This protein binds this small molecule.
Small molecule (SMILES): OCCCO

Binding-site contacts:
Ligand atom O1 contacts residue NAD1 of chain 2.D at 3.6 Å.
Ligand atom C1 contacts residue TYR11 of chain 2.A at 3.5 Å (hydrophobic).
Ligand atom O1 contacts residue TYR11 of chain 2.A at 4.4 Å.
Ligand atom O3 contacts residue ASN35 of chain 2.A at 2.5 Å (h-bond).
Ligand atom C3 contacts residue PRO193 of chain 2.A at 3.5 Å (hydrophobic).
Ligand atom C2 contacts residue ASN35 of chain 2.A at 4.1 Å.
Ligand atom C1 contacts residue ASN35 of chain 2.A at 3.8 Å.
Ligand atom O3 contacts residue LYS84 of chain 2.A at 3.8 Å.
Ligand atom O1 contacts residue PRO193 of chain 2.A at 4.1 Å.
Ligand atom O1 contacts residue ASP192 of chain 2.A at 3.6 Å.
Ligand atom O3 contacts residue PRO193 of chain 2.A at 4.3 Å.
Ligand atom C1 contacts residue ASP192 of chain 2.A at 4.4 Å.
Ligand atom O1 contacts residue GLU191 of chain 2.A at 4.5 Å.
Ligand atom C3 contacts residue ASN35 of chain 2.A at 3.6 Å.
Ligand atom C1 contacts residue NAD1 of chain 2.D at 3.0 Å.
Ligand atom C1 contacts residue GLU191 of chain 2.A at 4.1 Å.
Ligand atom C2 contacts residue LYS84 of chain 2.A at 3.0 Å.
Ligand atom C1 contacts residue LYS84 of chain 2.A at 3.5 Å.
Ligand atom C2 contacts residue GLU191 of chain 2.A at 3.6 Å.
Ligand atom C2 contacts residue NAD1 of chain 2.D at 4.2 Å.
Ligand atom O1 contacts residue ASN35 of chain 2.A at 3.7 Å.
Ligand atom O3 contacts residue NAD1 of chain 2.D at 4.5 Å.
Ligand atom C3 contacts residue GLU191 of chain 2.A at 4.5 Å.
Ligand atom C3 contacts residue LYS84 of chain 2.A at 4.0 Å.
Ligand atom C3 contacts residue ASP192 of chain 2.A at 4.2 Å.

Sequence of chain 2.A:
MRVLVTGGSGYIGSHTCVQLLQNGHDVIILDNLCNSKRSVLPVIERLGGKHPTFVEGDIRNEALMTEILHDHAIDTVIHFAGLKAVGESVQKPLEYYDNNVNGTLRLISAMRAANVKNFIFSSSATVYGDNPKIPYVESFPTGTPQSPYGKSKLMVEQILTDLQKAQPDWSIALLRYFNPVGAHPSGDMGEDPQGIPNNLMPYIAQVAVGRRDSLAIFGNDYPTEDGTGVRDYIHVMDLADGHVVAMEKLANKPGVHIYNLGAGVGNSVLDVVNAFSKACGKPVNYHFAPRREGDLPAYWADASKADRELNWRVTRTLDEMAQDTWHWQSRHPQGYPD